Binding-site contacts:
Ligand atom CLAG contacts residue VAL932 of chain 1.A at 3.9 Å.
Ligand atom CAI contacts residue MET1057 of chain 1.A at 3.3 Å (hydrophobic).
Ligand atom OAF contacts residue MET1366 of chain 1.A at 2.9 Å.
Ligand atom NAP contacts residue SER1011 of chain 1.A at 3.0 Å (h-bond).
Ligand atom CAA contacts residue MET1057 of chain 1.A at 3.6 Å (hydrophobic).
Ligand atom CAI contacts residue ILE1052 of chain 1.A at 3.9 Å (hydrophobic).
Ligand atom OAQ contacts residue THR935 of chain 1.A at 3.7 Å.
Ligand atom CAW contacts residue PHE1008 of chain 1.A at 3.7 Å (hydrophobic).
Ligand atom CAB contacts residue 3PE1 of chain 1.G at 3.3 Å.
Ligand atom N28 contacts residue SER1011 of chain 1.A at 2.6 Å (h-bond).
Ligand atom CAC contacts residue TYR1048 of chain 1.A at 3.8 Å (hydrophobic).
Ligand atom CAW contacts residue SER1011 of chain 1.A at 3.9 Å.
Ligand atom OAS contacts residue ALA1369 of chain 1.A at 4.0 Å.
Ligand atom C24 contacts residue SER1011 of chain 1.A at 4.0 Å.
Ligand atom CAK contacts residue MET1057 of chain 1.A at 3.8 Å (hydrophobic).
Ligand atom CAA contacts residue 3PE1 of chain 1.G at 3.8 Å.
Ligand atom C27 contacts residue SER1011 of chain 1.A at 3.0 Å.
Ligand atom CAA contacts residue PHE1060 of chain 1.A at 3.4 Å (hydrophobic).
Ligand atom C24 contacts residue THR1012 of chain 1.A at 4.0 Å.
Ligand atom OAE contacts residue GLN939 of chain 1.A at 3.5 Å.
Ligand atom CAJ contacts residue PHE1060 of chain 1.A at 3.9 Å (hydrophobic).
Ligand atom CBB contacts residue MET1366 of chain 1.A at 3.9 Å (hydrophobic).
Ligand atom CAT contacts residue GLN939 of chain 1.A at 3.8 Å.
Ligand atom NAP contacts residue PHE1008 of chain 1.A at 3.8 Å.
Ligand atom CAT contacts residue PHE1008 of chain 1.A at 3.8 Å (hydrophobic).
Ligand atom C26 contacts residue SER1011 of chain 1.A at 3.8 Å.
Ligand atom CAV contacts residue MET1366 of chain 1.A at 3.8 Å (hydrophobic).
Ligand atom CAL contacts residue 3PE1 of chain 1.G at 3.8 Å.
Ligand atom N28 contacts residue POV1 of chain 1.O at 3.8 Å.
Ligand atom CAJ contacts residue MET1057 of chain 1.A at 3.9 Å (hydrophobic).
Ligand atom CAC contacts residue GLN939 of chain 1.A at 2.3 Å.
Ligand atom CAH contacts residue MET1057 of chain 1.A at 3.3 Å (hydrophobic).
Ligand atom CAH contacts residue MET1056 of chain 1.A at 3.4 Å (hydrophobic).
Ligand atom CAC contacts residue SER1011 of chain 1.A at 3.8 Å.
Ligand atom C26 contacts residue POV1 of chain 1.O at 3.8 Å.
Ligand atom CAB contacts residue THR936 of chain 1.A at 3.0 Å.
Ligand atom N28 contacts residue THR1012 of chain 1.A at 3.9 Å.
Ligand atom CAA contacts residue ILE1373 of chain 1.A at 4.0 Å (hydrophobic).
Ligand atom CAT contacts residue SER1011 of chain 1.A at 3.9 Å.
Ligand atom OAE contacts residue 3PE1 of chain 1.G at 4.0 Å.

Sequence of chain 1.A:
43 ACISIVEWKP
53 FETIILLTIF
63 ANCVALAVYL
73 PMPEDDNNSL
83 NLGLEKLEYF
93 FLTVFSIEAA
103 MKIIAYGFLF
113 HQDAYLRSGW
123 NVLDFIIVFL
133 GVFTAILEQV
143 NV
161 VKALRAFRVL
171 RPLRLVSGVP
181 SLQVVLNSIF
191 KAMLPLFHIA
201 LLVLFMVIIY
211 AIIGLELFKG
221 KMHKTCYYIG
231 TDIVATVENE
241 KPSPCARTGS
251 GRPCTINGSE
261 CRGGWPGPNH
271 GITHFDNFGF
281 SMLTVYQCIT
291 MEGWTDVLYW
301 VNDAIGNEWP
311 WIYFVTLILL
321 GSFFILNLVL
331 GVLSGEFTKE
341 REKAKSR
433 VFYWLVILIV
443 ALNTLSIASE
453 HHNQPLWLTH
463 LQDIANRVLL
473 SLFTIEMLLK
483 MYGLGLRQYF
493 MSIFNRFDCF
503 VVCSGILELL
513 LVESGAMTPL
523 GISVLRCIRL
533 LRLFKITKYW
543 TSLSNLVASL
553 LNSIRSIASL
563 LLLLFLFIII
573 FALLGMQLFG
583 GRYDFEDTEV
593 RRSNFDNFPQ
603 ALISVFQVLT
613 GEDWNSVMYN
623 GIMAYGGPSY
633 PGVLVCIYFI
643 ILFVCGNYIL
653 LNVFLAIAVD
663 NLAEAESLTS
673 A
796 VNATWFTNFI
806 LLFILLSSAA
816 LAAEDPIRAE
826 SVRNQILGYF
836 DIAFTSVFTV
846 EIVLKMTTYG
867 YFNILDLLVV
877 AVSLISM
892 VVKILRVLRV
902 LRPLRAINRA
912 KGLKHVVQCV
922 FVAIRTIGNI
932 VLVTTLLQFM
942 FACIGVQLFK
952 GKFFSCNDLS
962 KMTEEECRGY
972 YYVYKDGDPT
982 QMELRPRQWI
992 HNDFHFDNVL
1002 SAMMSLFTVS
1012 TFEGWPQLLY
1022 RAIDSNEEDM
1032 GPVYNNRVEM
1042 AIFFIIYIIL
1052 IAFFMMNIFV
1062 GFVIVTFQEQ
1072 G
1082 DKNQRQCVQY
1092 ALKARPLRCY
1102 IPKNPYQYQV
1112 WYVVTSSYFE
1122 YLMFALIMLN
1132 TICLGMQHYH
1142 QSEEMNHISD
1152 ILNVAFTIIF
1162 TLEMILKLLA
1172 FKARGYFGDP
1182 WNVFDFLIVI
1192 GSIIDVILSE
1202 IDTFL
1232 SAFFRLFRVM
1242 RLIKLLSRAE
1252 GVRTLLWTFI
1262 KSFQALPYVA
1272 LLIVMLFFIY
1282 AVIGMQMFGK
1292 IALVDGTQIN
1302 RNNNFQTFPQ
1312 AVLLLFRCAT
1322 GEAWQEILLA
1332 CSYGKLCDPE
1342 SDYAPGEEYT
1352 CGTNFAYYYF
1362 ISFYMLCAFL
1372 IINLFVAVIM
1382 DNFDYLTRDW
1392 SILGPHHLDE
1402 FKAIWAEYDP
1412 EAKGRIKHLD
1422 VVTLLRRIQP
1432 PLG

The protein below binds the small molecule below.
Small molecule (SMILES): CCOC(=O)C1=C(COCCN)NC(C)=C(C(=O)OC)[C@@H]1c1ccccc1Cl